This small molecule binds to this protein.
Small molecule (SMILES): Cc1cn([C@H]2C[C@H](O[P](=O)(O)OC[C@H]3O[C@@H](n4ccc(N)nc4=O)C[C@@H]3O[P](=O)(O)OC[C@H]3O[C@@H](n4cnc5c(=O)nc(N)[nH]c54)C[C@@H]3O[P](=O)(O)OC[C@H]3O[C@@H](n4cnc5c(=O)nc(N)[nH]c54)C[C@@H]3O)[C@@H](CO[P](=O)(O)O[C@H]3C[C@H](n4cnc5c(=O)nc(N)[nH]c54)O[C@@H]3COP(=O)(O)O)O2)c(=O)[nH]c1=O

Sequence of chain 1.A:
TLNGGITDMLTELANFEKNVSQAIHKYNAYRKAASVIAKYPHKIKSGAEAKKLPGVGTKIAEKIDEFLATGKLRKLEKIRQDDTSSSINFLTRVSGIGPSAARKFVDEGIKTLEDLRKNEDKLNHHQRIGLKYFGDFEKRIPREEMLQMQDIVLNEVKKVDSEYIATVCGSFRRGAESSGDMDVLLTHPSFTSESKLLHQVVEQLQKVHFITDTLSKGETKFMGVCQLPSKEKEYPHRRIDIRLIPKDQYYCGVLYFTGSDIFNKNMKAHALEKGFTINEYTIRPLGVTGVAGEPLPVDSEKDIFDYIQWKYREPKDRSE

Binding-site contacts:
Ligand atom O3' contacts residue GLY64 of chain 1.A at 3.5 Å.
Ligand atom OP2 contacts residue NA1 of chain 1.H at 3.7 Å.
Ligand atom OP2 contacts residue THR67 of chain 1.A at 3.6 Å.
Ligand atom C4' contacts residue GLY64 of chain 1.A at 3.4 Å.
Ligand atom P contacts residue GLY66 of chain 1.A at 3.5 Å.
Ligand atom OP1 contacts residue ILE69 of chain 1.A at 2.9 Å (h-bond).
Ligand atom P contacts residue LYS35 of chain 1.A at 3.7 Å.
Ligand atom P contacts residue THR67 of chain 1.A at 3.9 Å.
Ligand atom OP2 contacts residue GLY66 of chain 1.A at 3.6 Å.
Ligand atom O4' contacts residue ALA38 of chain 1.A at 3.8 Å.
Ligand atom OP1 contacts residue NA1 of chain 1.H at 2.7 Å (h-bond).
Ligand atom OP1 contacts residue LEU62 of chain 1.A at 3.6 Å (h-bond).
Ligand atom OP1 contacts residue LYS68 of chain 1.A at 3.4 Å (salt-bridge).
Ligand atom C8 contacts residue LYS35 of chain 1.A at 3.8 Å.
Ligand atom OP1 contacts residue LYS68 of chain 1.A at 3.0 Å.
Ligand atom OP1 contacts residue THR67 of chain 1.A at 3.4 Å (h-bond).
Ligand atom OP2 contacts residue LYS68 of chain 1.A at 3.4 Å (salt-bridge).
Ligand atom C5' contacts residue GLY64 of chain 1.A at 3.1 Å.
Ligand atom C5' contacts residue GLY66 of chain 1.A at 3.2 Å.
Ligand atom O3' contacts residue VAL65 of chain 1.A at 3.9 Å.
Ligand atom OP1 contacts residue GLY64 of chain 1.A at 2.9 Å (h-bond).
Ligand atom P contacts residue LYS68 of chain 1.A at 3.4 Å.
Ligand atom P contacts residue GLY64 of chain 1.A at 3.9 Å.
Ligand atom OP2 contacts residue LYS68 of chain 1.A at 3.0 Å (salt-bridge).
Ligand atom C5' contacts residue TYR39 of chain 1.A at 3.7 Å (hydrophobic).
Ligand atom O5' contacts residue GLY66 of chain 1.A at 3.2 Å.
Ligand atom OP1 contacts residue PRO63 of chain 1.A at 3.6 Å.
Ligand atom OP1 contacts residue VAL65 of chain 1.A at 3.7 Å.
Ligand atom N3 contacts residue ALA38 of chain 1.A at 3.5 Å.
Ligand atom N7 contacts residue LYS35 of chain 1.A at 3.7 Å.
Ligand atom OP2 contacts residue LYS35 of chain 1.A at 3.6 Å (salt-bridge).
Ligand atom O3' contacts residue GLY66 of chain 1.A at 3.9 Å.
Ligand atom C5' contacts residue LYS35 of chain 1.A at 3.8 Å.
Ligand atom P contacts residue NA1 of chain 1.H at 3.7 Å.
Ligand atom O5' contacts residue LYS35 of chain 1.A at 3.5 Å.
Ligand atom C3' contacts residue GLY66 of chain 1.A at 3.7 Å.
Ligand atom OP3 contacts residue LYS35 of chain 1.A at 2.9 Å (salt-bridge).
Ligand atom P contacts residue LYS68 of chain 1.A at 3.9 Å.
Ligand atom OP1 contacts residue GLY66 of chain 1.A at 3.0 Å.
Ligand atom O3' contacts residue ILE69 of chain 1.A at 3.7 Å.